The protein below binds the small molecule below.
Small molecule (SMILES): C[C@H](C(=O)OCCNC(=O)CCNC(=O)[C@H](O)C(C)(C)COP(=O)(O)OP(=O)(O)OC[C@H]1O[C@@H](n2cnc3c(N)ncnc32)[C@H](O)[C@@H]1OP(=O)(O)O)S(=O)(=O)O

Binding-site contacts:
Ligand atom CP8 contacts residue LCV1 of chain 1.Q at 0.0 Å.
Ligand atom O4' contacts residue LCV1 of chain 1.Q at 0.0 Å (h-bond).
Ligand atom O22 contacts residue LCV1 of chain 1.Q at 0.0 Å (h-bond).
Ligand atom CPA contacts residue LCV1 of chain 1.Q at 0.0 Å.
Ligand atom C5 contacts residue LCV1 of chain 1.Q at 0.0 Å.
Ligand atom CP4 contacts residue LCV1 of chain 1.Q at 0.0 Å.
Ligand atom P2 contacts residue LCV1 of chain 1.Q at 0.0 Å.
Ligand atom O32 contacts residue LCV1 of chain 1.Q at 0.0 Å (h-bond).
Ligand atom C4' contacts residue LCV1 of chain 1.Q at 0.0 Å.
Ligand atom C5' contacts residue LCV1 of chain 1.Q at 0.0 Å.
Ligand atom O5' contacts residue LCV1 of chain 1.Q at 0.0 Å (h-bond).
Ligand atom O31 contacts residue LCV1 of chain 1.Q at 0.0 Å (h-bond).
Ligand atom OP3 contacts residue LCV1 of chain 1.Q at 0.0 Å (h-bond).
Ligand atom C4 contacts residue LCV1 of chain 1.Q at 0.0 Å.
Ligand atom N7 contacts residue LCV1 of chain 1.Q at 0.0 Å (h-bond).
Ligand atom CP3 contacts residue LCV1 of chain 1.Q at 0.0 Å.
Ligand atom C6 contacts residue LCV1 of chain 1.Q at 0.0 Å.
Ligand atom C8 contacts residue LCV1 of chain 1.Q at 0.0 Å.
Ligand atom OP1 contacts residue LCV1 of chain 1.Q at 0.0 Å (h-bond).
Ligand atom O21 contacts residue LCV1 of chain 1.Q at 0.0 Å (h-bond).
Ligand atom CP7 contacts residue LCV1 of chain 1.Q at 0.0 Å.
Ligand atom C1' contacts residue LCV1 of chain 1.Q at 0.0 Å.
Ligand atom P1 contacts residue LCV1 of chain 1.Q at 0.0 Å.
Ligand atom O33 contacts residue LCV1 of chain 1.Q at 0.0 Å (h-bond).
Ligand atom N9 contacts residue LCV1 of chain 1.Q at 0.0 Å (h-bond).
Ligand atom O11 contacts residue LCV1 of chain 1.Q at 0.0 Å (h-bond).
Ligand atom O7 contacts residue LCV1 of chain 1.Q at 0.0 Å (h-bond).
Ligand atom P3 contacts residue LCV1 of chain 1.Q at 0.0 Å.
Ligand atom CP5 contacts residue LCV1 of chain 1.Q at 0.0 Å.
Ligand atom C2 contacts residue LCV1 of chain 1.Q at 0.0 Å.
Ligand atom C2' contacts residue LCV1 of chain 1.Q at 0.0 Å.
Ligand atom O2' contacts residue LCV1 of chain 1.Q at 0.0 Å (h-bond).
Ligand atom CP9 contacts residue LCV1 of chain 1.Q at 0.0 Å.
Ligand atom N6 contacts residue LCV1 of chain 1.Q at 0.0 Å (h-bond).
Ligand atom C3' contacts residue LCV1 of chain 1.Q at 0.0 Å.
Ligand atom O6 contacts residue LCV1 of chain 1.Q at 0.0 Å (h-bond).
Ligand atom O3' contacts residue LCV1 of chain 1.Q at 0.0 Å (h-bond).
Ligand atom N1 contacts residue LCV1 of chain 1.Q at 0.0 Å (h-bond).
Ligand atom N3 contacts residue LCV1 of chain 1.Q at 0.0 Å (h-bond).
Ligand atom O12 contacts residue LCV1 of chain 1.Q at 0.0 Å (h-bond).

Sequence of chain 1.E:
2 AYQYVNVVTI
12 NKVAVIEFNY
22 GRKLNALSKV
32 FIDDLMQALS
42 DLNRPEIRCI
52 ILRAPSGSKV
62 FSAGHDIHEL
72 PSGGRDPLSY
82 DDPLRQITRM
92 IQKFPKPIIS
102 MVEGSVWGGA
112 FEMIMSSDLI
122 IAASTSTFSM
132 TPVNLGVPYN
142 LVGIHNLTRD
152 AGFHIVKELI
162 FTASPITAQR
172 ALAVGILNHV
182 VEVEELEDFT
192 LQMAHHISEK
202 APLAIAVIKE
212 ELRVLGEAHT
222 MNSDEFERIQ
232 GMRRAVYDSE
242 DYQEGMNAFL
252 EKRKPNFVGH